Sequence of chain 1.B:
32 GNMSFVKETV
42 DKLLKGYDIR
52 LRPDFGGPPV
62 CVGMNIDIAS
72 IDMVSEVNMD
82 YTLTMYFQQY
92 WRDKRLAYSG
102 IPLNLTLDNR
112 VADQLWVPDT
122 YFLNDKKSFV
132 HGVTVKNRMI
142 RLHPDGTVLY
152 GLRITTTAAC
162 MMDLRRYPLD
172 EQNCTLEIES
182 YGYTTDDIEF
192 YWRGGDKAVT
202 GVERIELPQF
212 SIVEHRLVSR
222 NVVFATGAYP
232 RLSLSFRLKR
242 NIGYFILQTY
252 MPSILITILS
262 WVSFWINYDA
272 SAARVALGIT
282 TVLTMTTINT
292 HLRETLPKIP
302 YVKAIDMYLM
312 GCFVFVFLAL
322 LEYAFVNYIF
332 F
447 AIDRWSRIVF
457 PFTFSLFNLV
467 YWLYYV

Binding-site contacts:
Ligand atom O5 contacts residue HIS144 of chain 1.B at 3.2 Å.
Ligand atom O6 contacts residue HIS144 of chain 1.B at 4.3 Å.
Ligand atom O5 contacts residue ASN105 of chain 1.B at 2.4 Å (h-bond).
Ligand atom C8 contacts residue LEU104 of chain 1.B at 4.4 Å (hydrophobic).
Ligand atom O7 contacts residue ASN105 of chain 1.B at 3.8 Å.
Ligand atom C1 contacts residue HIS144 of chain 1.B at 3.6 Å.
Ligand atom C5 contacts residue HIS144 of chain 1.B at 3.7 Å.
Ligand atom C2 contacts residue ASN105 of chain 1.B at 2.5 Å.
Ligand atom C8 contacts residue PRO103 of chain 1.B at 4.1 Å (hydrophobic).
Ligand atom C7 contacts residue ASN105 of chain 1.B at 3.5 Å.
Ligand atom N2 contacts residue ASN105 of chain 1.B at 2.9 Å (h-bond).
Ligand atom C4 contacts residue ASN105 of chain 1.B at 4.2 Å.
Ligand atom C6 contacts residue HIS144 of chain 1.B at 3.8 Å.
Ligand atom C1 contacts residue ASN105 of chain 1.B at 1.4 Å.
Ligand atom C3 contacts residue ASN105 of chain 1.B at 3.8 Å.
Ligand atom C5 contacts residue ASN105 of chain 1.B at 3.7 Å.

The protein below binds the small molecule below.
Small molecule (SMILES): CC(=O)N[C@H]1[C@H](O[C@H]2[C@H](O)[C@@H](NC(C)=O)CO[C@@H]2CO)O[C@H](CO)[C@@H](O)[C@@H]1O